Sequence of chain 1.A:
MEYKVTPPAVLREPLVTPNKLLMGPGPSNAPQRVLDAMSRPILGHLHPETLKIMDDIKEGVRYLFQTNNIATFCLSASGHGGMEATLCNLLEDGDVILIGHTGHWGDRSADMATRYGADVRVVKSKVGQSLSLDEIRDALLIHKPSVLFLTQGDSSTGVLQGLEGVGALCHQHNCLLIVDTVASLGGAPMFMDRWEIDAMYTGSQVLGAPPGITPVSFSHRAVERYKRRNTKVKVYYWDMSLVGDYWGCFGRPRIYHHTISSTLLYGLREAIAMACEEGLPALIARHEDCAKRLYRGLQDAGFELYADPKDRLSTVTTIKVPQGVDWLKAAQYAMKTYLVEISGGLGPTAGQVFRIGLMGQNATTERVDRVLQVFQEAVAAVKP

Sequence of chain 1.B:
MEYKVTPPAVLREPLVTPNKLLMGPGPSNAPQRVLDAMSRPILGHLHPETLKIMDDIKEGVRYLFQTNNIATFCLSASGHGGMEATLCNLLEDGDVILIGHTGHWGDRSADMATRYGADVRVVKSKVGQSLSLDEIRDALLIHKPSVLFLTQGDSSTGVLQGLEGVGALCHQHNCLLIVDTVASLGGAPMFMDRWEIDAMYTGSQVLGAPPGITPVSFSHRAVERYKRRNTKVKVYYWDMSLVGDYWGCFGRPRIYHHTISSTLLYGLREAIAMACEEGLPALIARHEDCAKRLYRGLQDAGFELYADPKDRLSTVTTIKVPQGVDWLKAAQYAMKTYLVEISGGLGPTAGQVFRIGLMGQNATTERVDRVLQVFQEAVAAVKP

The small molecule below binds the protein below.
Small molecule (SMILES): C[C@H](N)C(=O)O

Binding-site contacts:
Ligand atom OXT contacts residue PRO25 of chain 1.A at 3.9 Å.
Ligand atom CA contacts residue TYR257 of chain 1.B at 4.4 Å (hydrophobic).
Ligand atom C contacts residue PRO25 of chain 1.A at 3.5 Å (hydrophobic).
Ligand atom CB contacts residue HIS45 of chain 1.B at 3.2 Å.
Ligand atom O contacts residue LLP206 of chain 1.A at 4.2 Å.
Ligand atom CA contacts residue GLY26 of chain 1.A at 4.5 Å.
Ligand atom CB contacts residue TYR257 of chain 1.B at 3.7 Å (hydrophobic).
Ligand atom C contacts residue SER155 of chain 1.A at 4.1 Å.
Ligand atom O contacts residue SER155 of chain 1.A at 2.9 Å (h-bond).
Ligand atom CB contacts residue ARG356 of chain 1.A at 4.4 Å.
Ligand atom N contacts residue HIS45 of chain 1.B at 4.4 Å.
Ligand atom OXT contacts residue LEU347 of chain 1.A at 3.2 Å.
Ligand atom O contacts residue ARG356 of chain 1.A at 3.0 Å (salt-bridge).
Ligand atom O contacts residue TRP105 of chain 1.A at 4.3 Å.
Ligand atom N contacts residue TYR257 of chain 1.B at 3.6 Å.
Ligand atom CA contacts residue PRO25 of chain 1.A at 3.8 Å (hydrophobic).
Ligand atom C contacts residue LEU347 of chain 1.A at 3.8 Å (hydrophobic).
Ligand atom N contacts residue GLY26 of chain 1.A at 4.5 Å.
Ligand atom CA contacts residue HIS45 of chain 1.B at 4.2 Å.
Ligand atom OXT contacts residue ARG356 of chain 1.A at 2.5 Å (salt-bridge).
Ligand atom O contacts residue PRO25 of chain 1.A at 3.7 Å.
Ligand atom O contacts residue LEU347 of chain 1.A at 3.9 Å.
Ligand atom CA contacts residue ARG356 of chain 1.A at 4.3 Å.
Ligand atom N contacts residue THR260 of chain 1.B at 4.2 Å.
Ligand atom N contacts residue PRO25 of chain 1.A at 4.4 Å.
Ligand atom N contacts residue LLP206 of chain 1.A at 3.1 Å.
Ligand atom C contacts residue ARG356 of chain 1.A at 3.1 Å.